Binding-site contacts:
Ligand atom N2 contacts residue ASP87 of chain 1.F at 4.0 Å.
Ligand atom C3 contacts residue ASN90 of chain 1.F at 3.8 Å.
Ligand atom C6 contacts residue ASN239 of chain 1.F at 4.0 Å.
Ligand atom C7 contacts residue ASN90 of chain 1.F at 3.3 Å.
Ligand atom C1 contacts residue PHE88 of chain 1.F at 3.7 Å (hydrophobic).
Ligand atom O7 contacts residue PHE88 of chain 1.F at 4.4 Å.
Ligand atom O3 contacts residue ASP87 of chain 1.F at 3.4 Å (salt-bridge).
Ligand atom O5 contacts residue ASN239 of chain 1.F at 4.4 Å.
Ligand atom C2 contacts residue ASN90 of chain 1.F at 2.5 Å.
Ligand atom O5 contacts residue ASN90 of chain 1.F at 2.4 Å (h-bond).
Ligand atom O5 contacts residue ASP87 of chain 1.F at 4.2 Å.
Ligand atom C8 contacts residue PHE88 of chain 1.F at 3.0 Å (hydrophobic).
Ligand atom C2 contacts residue PHE88 of chain 1.F at 3.7 Å (hydrophobic).
Ligand atom C5 contacts residue ASN90 of chain 1.F at 3.7 Å.
Ligand atom C1 contacts residue ASN90 of chain 1.F at 1.4 Å.
Ligand atom O4 contacts residue ASN239 of chain 1.F at 4.5 Å.
Ligand atom N2 contacts residue PHE88 of chain 1.F at 2.7 Å (h-bond).
Ligand atom C8 contacts residue ASN89 of chain 1.F at 3.7 Å.
Ligand atom C8 contacts residue ASP87 of chain 1.F at 3.8 Å.
Ligand atom C5 contacts residue ASP87 of chain 1.F at 4.2 Å.
Ligand atom C6 contacts residue ASP87 of chain 1.F at 3.8 Å.
Ligand atom C7 contacts residue PHE88 of chain 1.F at 3.2 Å (hydrophobic).
Ligand atom N2 contacts residue ASN90 of chain 1.F at 2.9 Å (h-bond).
Ligand atom O7 contacts residue ASN90 of chain 1.F at 3.4 Å (h-bond).
Ligand atom C7 contacts residue ASP87 of chain 1.F at 4.1 Å.
Ligand atom C4 contacts residue ASN90 of chain 1.F at 4.2 Å.
Ligand atom C8 contacts residue ASN90 of chain 1.F at 4.2 Å.
Ligand atom O6 contacts residue ASP87 of chain 1.F at 2.4 Å (salt-bridge).
Ligand atom C3 contacts residue PHE88 of chain 1.F at 4.3 Å (hydrophobic).
Ligand atom C5 contacts residue ASN239 of chain 1.F at 3.6 Å.

A small-molecule ligand and the protein it binds are described below.
Small molecule (SMILES): CC(=O)N[C@H]1[C@H](O[C@H]2[C@H](O)[C@@H](NC(C)=O)CO[C@@H]2CO)O[C@H](CO)[C@@H](O)[C@@H]1O

Sequence of chain 1.F:
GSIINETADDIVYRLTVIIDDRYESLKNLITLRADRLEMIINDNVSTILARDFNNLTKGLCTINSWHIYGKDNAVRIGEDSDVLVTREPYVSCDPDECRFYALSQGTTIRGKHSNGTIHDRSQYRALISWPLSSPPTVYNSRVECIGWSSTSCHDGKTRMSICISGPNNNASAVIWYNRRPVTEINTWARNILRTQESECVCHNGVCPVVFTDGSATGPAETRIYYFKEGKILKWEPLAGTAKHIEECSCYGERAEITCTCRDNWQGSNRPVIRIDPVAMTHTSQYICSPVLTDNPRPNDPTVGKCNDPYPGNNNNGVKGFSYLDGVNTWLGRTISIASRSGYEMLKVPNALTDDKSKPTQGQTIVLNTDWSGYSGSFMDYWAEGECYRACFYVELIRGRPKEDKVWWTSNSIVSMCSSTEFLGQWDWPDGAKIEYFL